Sequence of chain 1.T:
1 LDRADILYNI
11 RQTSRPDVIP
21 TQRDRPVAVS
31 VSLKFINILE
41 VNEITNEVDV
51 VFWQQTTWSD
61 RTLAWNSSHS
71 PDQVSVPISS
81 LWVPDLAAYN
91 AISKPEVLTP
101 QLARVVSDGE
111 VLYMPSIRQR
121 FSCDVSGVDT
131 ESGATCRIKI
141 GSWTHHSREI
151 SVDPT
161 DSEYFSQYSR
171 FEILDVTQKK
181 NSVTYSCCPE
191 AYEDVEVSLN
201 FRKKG

Binding-site contacts:
Ligand atom BR1 contacts residue THR144 of chain 1.S at 3.6 Å.
Ligand atom N3 contacts residue TRP143 of chain 1.S at 2.7 Å (h-bond).
Ligand atom N1 contacts residue MET114 of chain 1.T at 3.6 Å (h-bond).
Ligand atom C8 contacts residue TYR89 of chain 1.S at 3.2 Å (hydrophobic).
Ligand atom N1 contacts residue TRP143 of chain 1.S at 3.8 Å.
Ligand atom C8 contacts residue TRP143 of chain 1.S at 3.7 Å (hydrophobic).
Ligand atom C9 contacts residue TYR185 of chain 1.S at 3.8 Å (hydrophobic).
Ligand atom BR1 contacts residue LEU112 of chain 1.T at 3.3 Å.
Ligand atom N3 contacts residue SER142 of chain 1.S at 3.9 Å.
Ligand atom C9 contacts residue TRP143 of chain 1.S at 3.9 Å (hydrophobic).
Ligand atom C3 contacts residue CYS188 of chain 1.S at 4.0 Å (hydrophobic).
Ligand atom C7 contacts residue TYR89 of chain 1.S at 3.4 Å (hydrophobic).
Ligand atom C8 contacts residue TYR192 of chain 1.S at 3.6 Å (hydrophobic).
Ligand atom BR1 contacts residue ALA103 of chain 1.T at 4.0 Å.
Ligand atom BR1 contacts residue LEU102 of chain 1.T at 3.8 Å.
Ligand atom C7 contacts residue TRP53 of chain 1.T at 4.1 Å (hydrophobic).
Ligand atom C7 contacts residue TRP143 of chain 1.S at 3.4 Å (hydrophobic).
Ligand atom N3 contacts residue TYR89 of chain 1.S at 3.0 Å (h-bond).
Ligand atom C6 contacts residue TRP143 of chain 1.S at 3.7 Å (hydrophobic).
Ligand atom C1 contacts residue MET114 of chain 1.T at 3.5 Å (hydrophobic).
Ligand atom C2 contacts residue TRP143 of chain 1.S at 3.2 Å (hydrophobic).
Ligand atom C5 contacts residue LEU112 of chain 1.T at 4.0 Å (hydrophobic).
Ligand atom C2 contacts residue MET114 of chain 1.T at 3.6 Å (hydrophobic).
Ligand atom N2 contacts residue MET114 of chain 1.T at 3.6 Å.
Ligand atom C10 contacts residue MET114 of chain 1.T at 3.9 Å (hydrophobic).
Ligand atom C8 contacts residue TYR185 of chain 1.S at 3.6 Å (hydrophobic).
Ligand atom C3 contacts residue TRP143 of chain 1.S at 3.7 Å (hydrophobic).
Ligand atom C6 contacts residue MET114 of chain 1.T at 3.9 Å (hydrophobic).
Ligand atom C5 contacts residue THR144 of chain 1.S at 3.5 Å.
Ligand atom C10 contacts residue TRP143 of chain 1.S at 4.1 Å (hydrophobic).
Ligand atom N2 contacts residue TRP143 of chain 1.S at 3.3 Å (h-bond).
Ligand atom BR1 contacts residue ARG104 of chain 1.T at 3.7 Å.
Ligand atom BR1 contacts residue TYR113 of chain 1.T at 4.2 Å.
Ligand atom C1 contacts residue TRP143 of chain 1.S at 3.4 Å (hydrophobic).
Ligand atom C4 contacts residue LEU112 of chain 1.T at 3.7 Å (hydrophobic).
Ligand atom BR1 contacts residue MET114 of chain 1.T at 4.2 Å.
Ligand atom N1 contacts residue THR144 of chain 1.S at 3.6 Å.
Ligand atom C10 contacts residue CYS187 of chain 1.S at 3.8 Å (hydrophobic).
Ligand atom C9 contacts residue TYR192 of chain 1.S at 3.4 Å (hydrophobic).
Ligand atom C6 contacts residue TRP53 of chain 1.T at 4.0 Å (hydrophobic).

A protein and the small-molecule ligand that binds it are described below.
Small molecule (SMILES): Brc1ccc(N2CCCNCC2)cn1

Sequence of chain 1.S:
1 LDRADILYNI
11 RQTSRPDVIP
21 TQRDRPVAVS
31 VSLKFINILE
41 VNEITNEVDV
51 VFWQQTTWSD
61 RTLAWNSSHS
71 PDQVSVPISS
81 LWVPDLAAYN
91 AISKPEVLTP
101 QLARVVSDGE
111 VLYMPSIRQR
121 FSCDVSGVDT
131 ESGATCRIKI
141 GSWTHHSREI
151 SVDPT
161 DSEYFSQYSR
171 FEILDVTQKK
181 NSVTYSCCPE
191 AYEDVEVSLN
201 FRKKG